This protein binds this small molecule.
Small molecule (SMILES): CC(=O)N[C@@H]1[C@@H](O)[C@H](O)[C@@H](CO)O[C@H]1O

Sequence of chain 43.E:
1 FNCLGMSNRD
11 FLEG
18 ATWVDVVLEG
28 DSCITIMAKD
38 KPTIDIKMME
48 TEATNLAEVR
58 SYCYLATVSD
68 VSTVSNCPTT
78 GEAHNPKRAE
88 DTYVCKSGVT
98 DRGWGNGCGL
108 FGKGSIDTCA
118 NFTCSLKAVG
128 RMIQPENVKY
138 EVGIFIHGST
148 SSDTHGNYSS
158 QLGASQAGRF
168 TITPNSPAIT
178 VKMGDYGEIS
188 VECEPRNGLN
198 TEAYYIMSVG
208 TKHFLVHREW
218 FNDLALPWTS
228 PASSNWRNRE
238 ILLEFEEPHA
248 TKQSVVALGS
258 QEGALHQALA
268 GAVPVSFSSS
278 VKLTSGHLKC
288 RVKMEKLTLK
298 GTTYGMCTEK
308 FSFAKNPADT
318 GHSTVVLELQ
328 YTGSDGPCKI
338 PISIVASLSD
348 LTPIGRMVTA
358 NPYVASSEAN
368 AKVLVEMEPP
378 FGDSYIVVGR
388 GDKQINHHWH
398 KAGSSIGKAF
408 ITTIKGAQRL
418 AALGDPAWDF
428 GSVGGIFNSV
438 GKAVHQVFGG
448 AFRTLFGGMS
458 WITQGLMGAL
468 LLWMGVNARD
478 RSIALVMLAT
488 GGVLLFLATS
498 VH

Binding-site contacts:
Ligand atom C5 contacts residue ASN154 of chain 43.E at 3.6 Å.
Ligand atom C1 contacts residue SER157 of chain 43.E at 4.3 Å.
Ligand atom C2 contacts residue ASN154 of chain 43.E at 2.5 Å.
Ligand atom O5 contacts residue SER157 of chain 43.E at 4.0 Å.
Ligand atom C3 contacts residue ASN154 of chain 43.E at 3.8 Å.
Ligand atom C1 contacts residue SER156 of chain 43.E at 4.0 Å.
Ligand atom O5 contacts residue ASN154 of chain 43.E at 2.4 Å (h-bond).
Ligand atom O6 contacts residue SER157 of chain 43.E at 4.2 Å.
Ligand atom O7 contacts residue ASN154 of chain 43.E at 3.5 Å (h-bond).
Ligand atom C1 contacts residue ASN154 of chain 43.E at 1.4 Å.
Ligand atom C7 contacts residue ASN154 of chain 43.E at 3.3 Å.
Ligand atom C4 contacts residue ASN154 of chain 43.E at 4.2 Å.
Ligand atom N2 contacts residue ASN154 of chain 43.E at 2.8 Å (h-bond).
Ligand atom C8 contacts residue ASN154 of chain 43.E at 3.7 Å.